Binding-site contacts:
Ligand atom O3 contacts residue FUL1 of chain 1.D at 3.5 Å.
Ligand atom O3 contacts residue FUC1 of chain 1.C at 2.3 Å (h-bond).
Ligand atom O4 contacts residue HIS419 of chain 1.A at 3.1 Å (h-bond).
Ligand atom C2 contacts residue FUC1 of chain 1.C at 2.7 Å.
Ligand atom O6 contacts residue HIS409 of chain 1.A at 3.8 Å.
Ligand atom O4 contacts residue TRP414 of chain 1.A at 3.5 Å.
Ligand atom C6 contacts residue GLU485 of chain 1.A at 3.4 Å.
Ligand atom C4 contacts residue TRP500 of chain 1.A at 3.5 Å (hydrophobic).
Ligand atom C6 contacts residue TRP500 of chain 1.A at 3.6 Å (hydrophobic).
Ligand atom O2 contacts residue ARG677 of chain 1.A at 3.9 Å.
Ligand atom O6 contacts residue ARG677 of chain 1.A at 3.3 Å (salt-bridge).
Ligand atom C3 contacts residue HIS419 of chain 1.A at 3.8 Å.
Ligand atom C6 contacts residue ARG677 of chain 1.A at 3.3 Å.
Ligand atom C2 contacts residue TRP414 of chain 1.A at 3.7 Å (hydrophobic).
Ligand atom O6 contacts residue TRP500 of chain 1.A at 3.8 Å.
Ligand atom C3 contacts residue FUC1 of chain 1.C at 3.1 Å.
Ligand atom C5 contacts residue GLU485 of chain 1.A at 4.0 Å.
Ligand atom C6 contacts residue FUC1 of chain 1.C at 4.0 Å.
Ligand atom C2 contacts residue FUL1 of chain 1.D at 3.9 Å.
Ligand atom O3 contacts residue GLU566 of chain 1.A at 2.6 Å (salt-bridge).
Ligand atom O2 contacts residue FUL1 of chain 1.D at 3.1 Å (h-bond).
Ligand atom C3 contacts residue GLU566 of chain 1.A at 3.4 Å.
Ligand atom O3 contacts residue HIS419 of chain 1.A at 2.8 Å.
Ligand atom C4 contacts residue TRP414 of chain 1.A at 4.0 Å (hydrophobic).
Ligand atom O2 contacts residue FUC1 of chain 1.C at 2.2 Å (h-bond).
Ligand atom C3 contacts residue TRP500 of chain 1.A at 3.6 Å (hydrophobic).
Ligand atom O5 contacts residue TRP414 of chain 1.A at 3.6 Å.
Ligand atom C5 contacts residue TRP500 of chain 1.A at 3.6 Å (hydrophobic).
Ligand atom C1 contacts residue TRP414 of chain 1.A at 3.6 Å (hydrophobic).
Ligand atom O3 contacts residue TRP500 of chain 1.A at 4.0 Å.
Ligand atom O3 contacts residue TRP414 of chain 1.A at 3.9 Å.
Ligand atom C2 contacts residue GLU566 of chain 1.A at 3.5 Å.
Ligand atom C3 contacts residue TRP414 of chain 1.A at 3.9 Å (hydrophobic).
Ligand atom O2 contacts residue GLU566 of chain 1.A at 2.6 Å (salt-bridge).
Ligand atom O3 contacts residue THR484 of chain 1.A at 4.1 Å.
Ligand atom C4 contacts residue HIS419 of chain 1.A at 3.9 Å.
Ligand atom C4 contacts residue GLU485 of chain 1.A at 3.4 Å.
Ligand atom O4 contacts residue GLU485 of chain 1.A at 2.7 Å (salt-bridge).
Ligand atom O4 contacts residue TRP414 of chain 1.A at 3.0 Å (h-bond).
Ligand atom C6 contacts residue HIS409 of chain 1.A at 3.4 Å.

Sequence of chain 1.A:
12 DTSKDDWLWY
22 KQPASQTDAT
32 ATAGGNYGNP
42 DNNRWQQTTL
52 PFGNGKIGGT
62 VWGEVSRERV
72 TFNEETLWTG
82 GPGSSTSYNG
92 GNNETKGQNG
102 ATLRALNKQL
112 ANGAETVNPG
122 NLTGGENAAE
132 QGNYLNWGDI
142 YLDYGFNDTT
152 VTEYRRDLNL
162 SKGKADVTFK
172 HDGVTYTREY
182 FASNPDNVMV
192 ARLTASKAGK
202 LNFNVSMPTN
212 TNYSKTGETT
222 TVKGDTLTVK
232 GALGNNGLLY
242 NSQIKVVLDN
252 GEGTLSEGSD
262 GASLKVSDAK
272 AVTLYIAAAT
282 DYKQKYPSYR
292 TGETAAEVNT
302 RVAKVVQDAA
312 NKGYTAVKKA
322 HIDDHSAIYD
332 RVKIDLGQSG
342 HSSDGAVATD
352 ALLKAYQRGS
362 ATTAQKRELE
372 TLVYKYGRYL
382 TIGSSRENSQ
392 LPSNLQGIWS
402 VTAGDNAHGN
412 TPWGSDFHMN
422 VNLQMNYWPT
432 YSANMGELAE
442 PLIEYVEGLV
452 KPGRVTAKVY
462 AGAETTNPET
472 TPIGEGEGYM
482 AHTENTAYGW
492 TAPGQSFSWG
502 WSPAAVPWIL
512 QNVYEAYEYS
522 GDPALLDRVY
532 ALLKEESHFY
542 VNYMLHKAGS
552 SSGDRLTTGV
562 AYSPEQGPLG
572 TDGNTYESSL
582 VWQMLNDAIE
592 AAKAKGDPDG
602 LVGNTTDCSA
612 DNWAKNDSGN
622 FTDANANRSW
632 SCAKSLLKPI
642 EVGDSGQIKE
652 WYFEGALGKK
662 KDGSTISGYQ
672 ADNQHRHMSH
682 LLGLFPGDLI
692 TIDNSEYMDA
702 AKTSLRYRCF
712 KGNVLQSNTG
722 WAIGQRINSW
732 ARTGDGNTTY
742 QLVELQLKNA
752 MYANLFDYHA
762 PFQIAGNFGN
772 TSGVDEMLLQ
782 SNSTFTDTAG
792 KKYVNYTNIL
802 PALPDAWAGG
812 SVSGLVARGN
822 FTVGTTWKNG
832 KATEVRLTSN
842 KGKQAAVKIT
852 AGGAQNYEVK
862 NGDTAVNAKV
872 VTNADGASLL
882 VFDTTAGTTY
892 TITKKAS

This small molecule binds to this protein.
Small molecule (SMILES): OC[C@H]1O[C@@H](O[C@H]2[C@H](O)[C@@H](O)[C@@H](O)O[C@@H]2CO)[C@H](O)[C@@H](O)[C@H]1O